A protein and the small-molecule ligand that binds it are described below.
Small molecule (SMILES): CC(=O)N[C@H]1[C@H](O[C@H]2[C@H](O)[C@@H](NC(C)=O)CO[C@@H]2CO)O[C@H](CO)[C@@H](O[C@@H]2O[C@H](CO)[C@@H](O)[C@H](O[C@H]3O[C@H](CO)[C@@H](O)[C@H](O)[C@@H]3O[C@H]3O[C@H](CO)[C@@H](O)[C@H](O)[C@@H]3O)[C@@H]2O)[C@@H]1O

Sequence of chain 1.I:
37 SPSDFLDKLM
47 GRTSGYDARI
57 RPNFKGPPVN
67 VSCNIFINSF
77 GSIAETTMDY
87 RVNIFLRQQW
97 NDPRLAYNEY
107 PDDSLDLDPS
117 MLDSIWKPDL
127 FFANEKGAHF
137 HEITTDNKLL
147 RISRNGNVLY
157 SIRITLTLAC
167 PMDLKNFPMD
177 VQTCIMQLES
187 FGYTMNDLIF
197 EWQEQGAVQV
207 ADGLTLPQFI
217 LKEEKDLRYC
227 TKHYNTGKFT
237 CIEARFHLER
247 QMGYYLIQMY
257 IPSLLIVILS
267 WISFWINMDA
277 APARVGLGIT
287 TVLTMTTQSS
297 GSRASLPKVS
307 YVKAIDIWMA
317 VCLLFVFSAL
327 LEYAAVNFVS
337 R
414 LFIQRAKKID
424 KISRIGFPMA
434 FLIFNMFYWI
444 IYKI

Sequence of chain 1.C:
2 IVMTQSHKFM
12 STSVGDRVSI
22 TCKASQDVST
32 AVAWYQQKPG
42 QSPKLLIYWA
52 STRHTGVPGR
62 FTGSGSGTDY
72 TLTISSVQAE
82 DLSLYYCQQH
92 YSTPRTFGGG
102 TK

Binding-site contacts:
Ligand atom O6 contacts residue GLU197 of chain 1.I at 4.0 Å.
Ligand atom C8 contacts residue TYR225 of chain 1.I at 4.2 Å (hydrophobic).
Ligand atom O7 contacts residue ASN66 of chain 1.I at 4.1 Å.
Ligand atom C5 contacts residue ASN66 of chain 1.I at 3.5 Å.
Ligand atom C6 contacts residue THR53 of chain 1.C at 3.4 Å.
Ligand atom C5 contacts residue GLU197 of chain 1.I at 4.4 Å.
Ligand atom C6 contacts residue GLU197 of chain 1.I at 4.5 Å.
Ligand atom O5 contacts residue ASN66 of chain 1.I at 2.2 Å (h-bond).
Ligand atom C1 contacts residue GLU197 of chain 1.I at 3.9 Å.
Ligand atom C1 contacts residue ASN66 of chain 1.I at 1.4 Å.
Ligand atom C2 contacts residue GLU197 of chain 1.I at 3.0 Å.
Ligand atom C3 contacts residue ASN66 of chain 1.I at 3.8 Å.
Ligand atom C8 contacts residue ASN66 of chain 1.I at 4.2 Å.
Ligand atom N2 contacts residue GLU197 of chain 1.I at 3.8 Å.
Ligand atom C8 contacts residue GLU197 of chain 1.I at 3.3 Å.
Ligand atom C2 contacts residue ASN66 of chain 1.I at 2.4 Å.
Ligand atom C4 contacts residue GLU197 of chain 1.I at 3.6 Å.
Ligand atom C4 contacts residue ASN66 of chain 1.I at 4.1 Å.
Ligand atom O5 contacts residue GLU197 of chain 1.I at 3.9 Å.
Ligand atom O6 contacts residue ASN66 of chain 1.I at 4.2 Å.
Ligand atom C3 contacts residue GLU197 of chain 1.I at 3.4 Å.
Ligand atom N2 contacts residue ASN66 of chain 1.I at 3.1 Å (h-bond).
Ligand atom O6 contacts residue THR53 of chain 1.C at 3.8 Å.
Ligand atom C7 contacts residue ASN66 of chain 1.I at 3.7 Å.
Ligand atom O3 contacts residue GLU197 of chain 1.I at 3.2 Å (salt-bridge).
Ligand atom C7 contacts residue GLU197 of chain 1.I at 4.1 Å.